Sequence of chain 23.C:
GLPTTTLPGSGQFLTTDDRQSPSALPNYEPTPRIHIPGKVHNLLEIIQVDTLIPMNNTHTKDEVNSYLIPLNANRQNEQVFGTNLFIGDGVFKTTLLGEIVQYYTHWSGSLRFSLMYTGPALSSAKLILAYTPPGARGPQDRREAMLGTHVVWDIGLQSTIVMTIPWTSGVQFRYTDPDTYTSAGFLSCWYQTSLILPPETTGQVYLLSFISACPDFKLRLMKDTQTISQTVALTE

The protein below binds the small molecule below.
Small molecule (SMILES): Cc1cc(CCCCCCCOc2ccc(C3=N[C@@H](C)CO3)cc2Cl)on1

Binding-site contacts:
Ligand atom C5 contacts residue TYR152 of chain 23.A at 3.6 Å (hydrophobic).
Ligand atom C3C contacts residue VAL188 of chain 23.A at 3.3 Å (hydrophobic).
Ligand atom CL1 contacts residue ILE104 of chain 23.A at 3.6 Å.
Ligand atom O1B contacts residue MET221 of chain 23.A at 3.8 Å.
Ligand atom C3 contacts residue PHE186 of chain 23.A at 3.9 Å (hydrophobic).
Ligand atom N2 contacts residue PRO174 of chain 23.A at 3.7 Å.
Ligand atom C6C contacts residue VAL191 of chain 23.A at 3.3 Å (hydrophobic).
Ligand atom C3B contacts residue LEU106 of chain 23.A at 3.8 Å (hydrophobic).
Ligand atom C3B contacts residue TYR197 of chain 23.A at 3.3 Å (hydrophobic).
Ligand atom C31 contacts residue ALA150 of chain 23.A at 3.5 Å (hydrophobic).
Ligand atom N2 contacts residue PHE186 of chain 23.A at 4.0 Å.
Ligand atom CL1 contacts residue ASN105 of chain 23.A at 3.3 Å.
Ligand atom CM1 contacts residue CYS199 of chain 23.A at 3.8 Å (hydrophobic).
Ligand atom C5C contacts residue ILE104 of chain 23.A at 4.0 Å (hydrophobic).
Ligand atom N2 contacts residue ALA24 of chain 23.C at 3.1 Å.
Ligand atom O1A contacts residue VAL122 of chain 23.A at 4.0 Å.
Ligand atom C5A contacts residue VAL122 of chain 23.A at 3.9 Å (hydrophobic).
Ligand atom C3 contacts residue PRO174 of chain 23.A at 3.7 Å (hydrophobic).
Ligand atom C7C contacts residue TYR128 of chain 23.A at 3.5 Å (hydrophobic).
Ligand atom C3C contacts residue TYR128 of chain 23.A at 3.6 Å (hydrophobic).
Ligand atom C4 contacts residue PHE186 of chain 23.A at 3.7 Å (hydrophobic).
Ligand atom C2B contacts residue TYR197 of chain 23.A at 3.3 Å (hydrophobic).
Ligand atom C4B contacts residue LEU106 of chain 23.A at 3.7 Å (hydrophobic).
Ligand atom O1 contacts residue PHE186 of chain 23.A at 3.8 Å.
Ligand atom N3A contacts residue ASN219 of chain 23.A at 3.4 Å (h-bond).
Ligand atom O1 contacts residue ALA24 of chain 23.C at 3.4 Å.
Ligand atom C31 contacts residue PRO174 of chain 23.A at 3.3 Å (hydrophobic).
Ligand atom C2C contacts residue VAL188 of chain 23.A at 2.8 Å (hydrophobic).
Ligand atom C5C contacts residue TYR128 of chain 23.A at 3.7 Å (hydrophobic).
Ligand atom C5A contacts residue CYS199 of chain 23.A at 3.9 Å (hydrophobic).
Ligand atom C1C contacts residue TYR152 of chain 23.A at 3.9 Å (hydrophobic).
Ligand atom C5 contacts residue PHE186 of chain 23.A at 3.7 Å (hydrophobic).
Ligand atom O1 contacts residue VAL188 of chain 23.A at 3.8 Å.
Ligand atom C31 contacts residue VAL176 of chain 23.A at 3.3 Å (hydrophobic).
Ligand atom C4A contacts residue ASN198 of chain 23.A at 3.9 Å.
Ligand atom O1 contacts residue TYR152 of chain 23.A at 3.9 Å.
Ligand atom CL1 contacts residue MET221 of chain 23.A at 3.8 Å.
Ligand atom C31 contacts residue SER175 of chain 23.A at 3.5 Å.
Ligand atom C4 contacts residue TYR152 of chain 23.A at 3.7 Å (hydrophobic).
Ligand atom C4C contacts residue TYR152 of chain 23.A at 3.9 Å (hydrophobic).

Sequence of chain 24.C:
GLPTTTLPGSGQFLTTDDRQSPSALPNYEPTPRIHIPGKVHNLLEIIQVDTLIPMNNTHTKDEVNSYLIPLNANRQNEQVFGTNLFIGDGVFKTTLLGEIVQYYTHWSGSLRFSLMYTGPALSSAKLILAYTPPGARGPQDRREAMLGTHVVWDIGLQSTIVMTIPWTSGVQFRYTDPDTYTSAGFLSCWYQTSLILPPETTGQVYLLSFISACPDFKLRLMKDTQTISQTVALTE

Sequence of chain 23.A:
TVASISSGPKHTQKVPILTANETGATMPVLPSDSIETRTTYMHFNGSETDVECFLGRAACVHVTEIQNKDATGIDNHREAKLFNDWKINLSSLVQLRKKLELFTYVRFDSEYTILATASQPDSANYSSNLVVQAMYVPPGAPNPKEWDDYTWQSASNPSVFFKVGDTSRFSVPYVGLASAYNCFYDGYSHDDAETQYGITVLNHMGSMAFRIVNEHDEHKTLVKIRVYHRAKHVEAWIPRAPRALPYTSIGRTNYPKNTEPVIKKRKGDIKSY